The protein below binds the small molecule below.
Small molecule (SMILES): N[C@@H](CC(=O)O)C(=O)O

Binding-site contacts:
Ligand atom OD2 contacts residue THR352 of chain 1.A at 3.0 Å.
Ligand atom CB contacts residue ASP394 of chain 1.A at 3.5 Å.
Ligand atom OD2 contacts residue GLY359 of chain 1.A at 2.8 Å.
Ligand atom CA contacts residue VAL355 of chain 1.A at 3.9 Å (hydrophobic).
Ligand atom CG contacts residue ARG397 of chain 1.A at 4.1 Å.
Ligand atom O contacts residue ASN401 of chain 1.A at 4.4 Å.
Ligand atom OD1 contacts residue GLY357 of chain 1.A at 3.9 Å.
Ligand atom N contacts residue VAL355 of chain 1.A at 3.2 Å (h-bond).
Ligand atom O contacts residue THR398 of chain 1.A at 3.6 Å.
Ligand atom CG contacts residue ASP394 of chain 1.A at 4.0 Å.
Ligand atom CG contacts residue GLY359 of chain 1.A at 3.1 Å.
Ligand atom OXT contacts residue ASP394 of chain 1.A at 3.0 Å (salt-bridge).
Ligand atom C contacts residue THR314 of chain 1.A at 4.3 Å.
Ligand atom OD2 contacts residue ALA358 of chain 1.A at 3.7 Å.
Ligand atom CA contacts residue ASP394 of chain 1.A at 3.1 Å.
Ligand atom CG contacts residue ALA358 of chain 1.A at 4.2 Å (hydrophobic).
Ligand atom OXT contacts residue ARG397 of chain 1.A at 3.6 Å.
Ligand atom OD1 contacts residue ASP394 of chain 1.A at 3.7 Å.
Ligand atom OD1 contacts residue VAL355 of chain 1.A at 2.6 Å (h-bond).
Ligand atom CG contacts residue PRO356 of chain 1.A at 3.8 Å (hydrophobic).
Ligand atom N contacts residue GLY354 of chain 1.A at 3.5 Å.
Ligand atom CA contacts residue PRO356 of chain 1.A at 4.1 Å (hydrophobic).
Ligand atom C contacts residue THR398 of chain 1.A at 3.5 Å.
Ligand atom CB contacts residue THR314 of chain 1.A at 3.6 Å.
Ligand atom CB contacts residue ARG397 of chain 1.A at 4.2 Å.
Ligand atom OD1 contacts residue GLY359 of chain 1.A at 2.8 Å (h-bond).
Ligand atom OD1 contacts residue ARG397 of chain 1.A at 4.3 Å.
Ligand atom OXT contacts residue THR398 of chain 1.A at 3.0 Å.
Ligand atom N contacts residue PRO356 of chain 1.A at 4.3 Å.
Ligand atom OD1 contacts residue PRO356 of chain 1.A at 2.5 Å (h-bond).
Ligand atom CB contacts residue PRO356 of chain 1.A at 4.4 Å (hydrophobic).
Ligand atom C contacts residue ASP394 of chain 1.A at 3.5 Å.
Ligand atom OD2 contacts residue VAL355 of chain 1.A at 4.1 Å.
Ligand atom CG contacts residue THR352 of chain 1.A at 4.1 Å.
Ligand atom CB contacts residue VAL355 of chain 1.A at 4.3 Å (hydrophobic).
Ligand atom OXT contacts residue THR314 of chain 1.A at 4.1 Å.
Ligand atom CG contacts residue VAL355 of chain 1.A at 3.4 Å (hydrophobic).
Ligand atom N contacts residue ASP394 of chain 1.A at 4.4 Å.
Ligand atom OD1 contacts residue ALA358 of chain 1.A at 3.6 Å (h-bond).
Ligand atom O contacts residue SER278 of chain 1.A at 3.9 Å.

Sequence of chain 1.A:
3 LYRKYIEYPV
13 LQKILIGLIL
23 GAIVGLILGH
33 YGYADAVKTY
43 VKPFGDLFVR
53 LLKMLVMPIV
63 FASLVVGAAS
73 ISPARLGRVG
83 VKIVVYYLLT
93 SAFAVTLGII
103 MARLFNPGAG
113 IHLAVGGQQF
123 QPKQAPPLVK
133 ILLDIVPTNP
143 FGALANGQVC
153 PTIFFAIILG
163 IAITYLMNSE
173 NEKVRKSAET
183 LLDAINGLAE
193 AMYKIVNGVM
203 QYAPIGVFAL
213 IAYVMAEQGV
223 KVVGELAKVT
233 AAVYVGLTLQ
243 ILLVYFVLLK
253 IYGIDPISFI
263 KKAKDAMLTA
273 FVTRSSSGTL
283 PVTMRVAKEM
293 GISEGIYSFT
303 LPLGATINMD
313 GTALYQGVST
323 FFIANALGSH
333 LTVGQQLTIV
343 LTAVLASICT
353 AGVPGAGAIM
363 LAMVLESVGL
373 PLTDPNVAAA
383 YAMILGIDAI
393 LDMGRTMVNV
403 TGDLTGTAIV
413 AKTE